This small molecule binds to this protein.
Small molecule (SMILES): NC(=[NH2+])NCCC[C@H](NC(=O)[C@@H]1CCCN1C(=O)[C@H](N)Cc1ccccc1)[C@H](O)CCl

Binding-site contacts:
Ligand atom NH2 contacts residue ASP199 of chain 1.D at 3.0 Å (salt-bridge).
Ligand atom NH2 contacts residue ALA200 of chain 1.D at 3.3 Å (h-bond).
Ligand atom C3 contacts residue SER205 of chain 1.D at 2.5 Å.
Ligand atom CA contacts residue GLY228 of chain 1.D at 3.6 Å.
Ligand atom N2 contacts residue HIS43 of chain 1.D at 3.1 Å (h-bond).
Ligand atom CB2 contacts residue SER226 of chain 1.D at 3.6 Å.
Ligand atom CB2 contacts residue CYS201 of chain 1.D at 3.6 Å (hydrophobic).
Ligand atom N2 contacts residue SER205 of chain 1.D at 3.2 Å (h-bond).
Ligand atom CZ1 contacts residue ASP199 of chain 1.D at 3.6 Å.
Ligand atom O2 contacts residue GLY203 of chain 1.D at 3.1 Å (h-bond).
Ligand atom CA2 contacts residue SER205 of chain 1.D at 2.4 Å.
Ligand atom CD3 contacts residue CYS201 of chain 1.D at 3.5 Å (hydrophobic).
Ligand atom NH2 contacts residue GLY238 of chain 1.D at 3.5 Å.
Ligand atom CG1 contacts residue TYR47 of chain 1.D at 3.5 Å (hydrophobic).
Ligand atom NH2 contacts residue TRP227 of chain 1.D at 3.6 Å.
Ligand atom NH1 contacts residue ALA200 of chain 1.D at 3.2 Å (h-bond).
Ligand atom CA2 contacts residue SER226 of chain 1.D at 3.7 Å.
Ligand atom CD contacts residue TRP50 of chain 1.D at 3.6 Å (hydrophobic).
Ligand atom CB2 contacts residue SER205 of chain 1.D at 2.6 Å.
Ligand atom O contacts residue TRP227 of chain 1.D at 3.0 Å.
Ligand atom N contacts residue GLY228 of chain 1.D at 3.1 Å (h-bond).
Ligand atom C2 contacts residue HIS43 of chain 1.D at 2.6 Å.
Ligand atom CA1 contacts residue LEU96 of chain 1.D at 3.6 Å (hydrophobic).
Ligand atom CA2 contacts residue HIS43 of chain 1.D at 3.4 Å.
Ligand atom CB1 contacts residue HIS43 of chain 1.D at 3.4 Å.
Ligand atom C2 contacts residue SER205 of chain 1.D at 1.4 Å.
Ligand atom NE contacts residue TRP227 of chain 1.D at 3.4 Å.
Ligand atom NH1 contacts residue ASP199 of chain 1.D at 2.6 Å (salt-bridge).
Ligand atom CD2 contacts residue TRP227 of chain 1.D at 3.4 Å (hydrophobic).
Ligand atom O2 contacts residue SER205 of chain 1.D at 2.3 Å (h-bond).
Ligand atom CZ1 contacts residue ALA200 of chain 1.D at 3.3 Å (hydrophobic).
Ligand atom CD2 contacts residue ILE179 of chain 1.D at 3.6 Å (hydrophobic).
Ligand atom N2 contacts residue SER226 of chain 1.D at 2.9 Å (h-bond).
Ligand atom CB1 contacts residue LEU96 of chain 1.D at 3.5 Å (hydrophobic).
Ligand atom NE contacts residue GLY228 of chain 1.D at 3.4 Å (h-bond).
Ligand atom O contacts residue GLY228 of chain 1.D at 3.0 Å (h-bond).
Ligand atom NH1 contacts residue GLY230 of chain 1.D at 3.0 Å (h-bond).
Ligand atom O1 contacts residue GLU202 of chain 1.D at 3.3 Å (salt-bridge).
Ligand atom C3 contacts residue HIS43 of chain 1.D at 1.4 Å.
Ligand atom CB contacts residue GLY228 of chain 1.D at 3.3 Å.

Sequence of chain 1.D:
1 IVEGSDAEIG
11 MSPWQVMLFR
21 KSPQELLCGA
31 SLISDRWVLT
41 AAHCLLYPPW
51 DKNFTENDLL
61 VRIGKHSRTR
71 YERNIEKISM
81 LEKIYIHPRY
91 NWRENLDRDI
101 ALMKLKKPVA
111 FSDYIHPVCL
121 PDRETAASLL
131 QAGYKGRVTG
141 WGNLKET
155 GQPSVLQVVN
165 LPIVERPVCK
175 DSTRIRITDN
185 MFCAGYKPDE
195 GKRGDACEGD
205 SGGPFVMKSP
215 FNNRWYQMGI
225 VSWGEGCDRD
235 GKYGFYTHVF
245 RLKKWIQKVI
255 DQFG